Binding-site contacts:
Ligand atom C5' contacts residue GLU73 of chain 2.B at 3.4 Å.
Ligand atom N4 contacts residue PHE157 of chain 2.B at 3.6 Å.
Ligand atom N3 contacts residue GLN117 of chain 2.B at 3.0 Å (h-bond).
Ligand atom O2 contacts residue PHE157 of chain 2.B at 3.7 Å.
Ligand atom N3 contacts residue PHE116 of chain 2.B at 3.5 Å.
Ligand atom C3' contacts residue TYR106 of chain 2.B at 3.8 Å (hydrophobic).
Ligand atom N3 contacts residue PHE157 of chain 2.B at 3.4 Å.
Ligand atom F1 contacts residue ILE50 of chain 2.B at 3.7 Å.
Ligand atom O4' contacts residue LEU102 of chain 2.B at 3.6 Å.
Ligand atom C6 contacts residue ARG148 of chain 2.B at 3.6 Å.
Ligand atom F2 contacts residue PHE157 of chain 2.B at 3.7 Å.
Ligand atom F2 contacts residue TYR106 of chain 2.B at 2.9 Å.
Ligand atom C2' contacts residue TYR106 of chain 2.B at 3.8 Å (hydrophobic).
Ligand atom C6 contacts residue GLU73 of chain 2.B at 3.6 Å.
Ligand atom C4 contacts residue GLN117 of chain 2.B at 3.8 Å.
Ligand atom C4 contacts residue ASP153 of chain 2.B at 3.7 Å.
Ligand atom O3' contacts residue GLU217 of chain 2.B at 2.6 Å (salt-bridge).
Ligand atom O2 contacts residue PHE116 of chain 2.B at 3.5 Å.
Ligand atom O2 contacts residue MET105 of chain 2.B at 3.4 Å.
Ligand atom O3' contacts residue TYR106 of chain 2.B at 2.8 Å (h-bond).
Ligand atom C2 contacts residue PHE116 of chain 2.B at 3.5 Å (hydrophobic).
Ligand atom O2 contacts residue GLN117 of chain 2.B at 3.7 Å.
Ligand atom C5 contacts residue ASP153 of chain 2.B at 3.8 Å.
Ligand atom C4 contacts residue PHE157 of chain 2.B at 3.6 Å (hydrophobic).
Ligand atom F1 contacts residue ARG148 of chain 2.B at 2.9 Å.
Ligand atom C6 contacts residue TRP78 of chain 2.B at 3.9 Å (hydrophobic).
Ligand atom F2 contacts residue ILE50 of chain 2.B at 3.1 Å.
Ligand atom C5' contacts residue ARG214 of chain 2.B at 3.8 Å.
Ligand atom C2 contacts residue PHE157 of chain 2.B at 3.5 Å (hydrophobic).
Ligand atom C2 contacts residue GLN117 of chain 2.B at 3.8 Å.
Ligand atom O4' contacts residue TRP78 of chain 2.B at 3.5 Å.
Ligand atom C3' contacts residue GLU217 of chain 2.B at 3.3 Å.
Ligand atom F1 contacts residue PHE157 of chain 2.B at 3.6 Å.
Ligand atom N4 contacts residue GLN117 of chain 2.B at 3.0 Å (h-bond).
Ligand atom C5 contacts residue GLU73 of chain 2.B at 3.7 Å.
Ligand atom N4 contacts residue ASP153 of chain 2.B at 2.8 Å (salt-bridge).
Ligand atom C4' contacts residue GLU217 of chain 2.B at 3.7 Å.
Ligand atom C2' contacts residue ILE50 of chain 2.B at 3.9 Å (hydrophobic).
Ligand atom O5' contacts residue GLU73 of chain 2.B at 2.6 Å (salt-bridge).
Ligand atom O5' contacts residue ARG148 of chain 2.B at 3.1 Å (salt-bridge).

Sequence of chain 2.B:
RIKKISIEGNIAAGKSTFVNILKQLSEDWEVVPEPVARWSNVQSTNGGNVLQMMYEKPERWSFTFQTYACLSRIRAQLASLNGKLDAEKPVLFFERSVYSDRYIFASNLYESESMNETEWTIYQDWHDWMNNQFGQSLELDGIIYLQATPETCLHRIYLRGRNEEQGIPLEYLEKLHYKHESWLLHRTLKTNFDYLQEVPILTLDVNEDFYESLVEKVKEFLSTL

The small molecule below binds the protein below.
Small molecule (SMILES): Nc1ccn([C@@H]2O[C@H](CO)[C@@H](O)C2(F)F)c(=O)n1